Sequence of chain 1.A:
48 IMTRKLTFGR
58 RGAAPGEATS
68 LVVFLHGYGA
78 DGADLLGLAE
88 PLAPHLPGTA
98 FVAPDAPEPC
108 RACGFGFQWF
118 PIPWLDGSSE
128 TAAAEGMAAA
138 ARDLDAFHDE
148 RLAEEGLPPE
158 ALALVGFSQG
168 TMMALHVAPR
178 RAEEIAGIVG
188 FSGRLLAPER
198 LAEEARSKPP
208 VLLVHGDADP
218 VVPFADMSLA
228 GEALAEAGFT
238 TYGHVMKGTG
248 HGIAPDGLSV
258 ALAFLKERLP

Binding-site contacts:
Ligand atom S1 contacts residue CYS110 of chain 1.A at 4.2 Å.
Ligand atom C1 contacts residue CYS110 of chain 1.A at 3.8 Å (hydrophobic).
Ligand atom N1 contacts residue 3CM1 of chain 1.C at 4.0 Å.
Ligand atom O1 contacts residue TYR75 of chain 1.A at 3.1 Å.
Ligand atom C1 contacts residue PHE112 of chain 1.A at 4.2 Å (hydrophobic).
Ligand atom C3' contacts residue GLY76 of chain 1.A at 3.9 Å.
Ligand atom C1' contacts residue 3CM1 of chain 1.C at 4.5 Å.
Ligand atom C2 contacts residue CYS110 of chain 1.A at 3.9 Å (hydrophobic).
Ligand atom C4 contacts residue PHE112 of chain 1.A at 4.1 Å (hydrophobic).
Ligand atom O3 contacts residue 3CM1 of chain 1.C at 4.1 Å.
Ligand atom S1 contacts residue 3CM1 of chain 1.C at 4.3 Å.
Ligand atom O1 contacts residue CYS110 of chain 1.A at 4.0 Å.
Ligand atom C4 contacts residue TYR75 of chain 1.A at 3.0 Å (hydrophobic).
Ligand atom C4' contacts residue PHE112 of chain 1.A at 4.2 Å (hydrophobic).
Ligand atom O2 contacts residue CYS110 of chain 1.A at 4.0 Å.
Ligand atom O1 contacts residue 3CM1 of chain 1.C at 3.4 Å.
Ligand atom N1' contacts residue PHE112 of chain 1.A at 4.4 Å.
Ligand atom C4 contacts residue GLY76 of chain 1.A at 3.1 Å.
Ligand atom N1' contacts residue GLY76 of chain 1.A at 4.2 Å.
Ligand atom N1' contacts residue 3CM1 of chain 1.C at 4.5 Å.
Ligand atom S1 contacts residue TYR75 of chain 1.A at 4.3 Å.
Ligand atom O2 contacts residue LEU122 of chain 1.A at 4.3 Å.
Ligand atom N1 contacts residue PHE112 of chain 1.A at 4.2 Å.
Ligand atom N1 contacts residue GLY76 of chain 1.A at 4.1 Å.
Ligand atom C3' contacts residue TYR75 of chain 1.A at 3.8 Å (hydrophobic).
Ligand atom C4 contacts residue ALA77 of chain 1.A at 4.0 Å (hydrophobic).
Ligand atom C3 contacts residue PHE112 of chain 1.A at 3.4 Å (hydrophobic).
Ligand atom C3' contacts residue 3CM1 of chain 1.C at 3.8 Å.
Ligand atom C2 contacts residue GLY76 of chain 1.A at 4.2 Å.
Ligand atom C2 contacts residue TYR75 of chain 1.A at 3.8 Å (hydrophobic).
Ligand atom N1 contacts residue TYR75 of chain 1.A at 3.9 Å.
Ligand atom C4 contacts residue 3CM1 of chain 1.C at 4.3 Å.
Ligand atom C2 contacts residue 3CM1 of chain 1.C at 3.9 Å.
Ligand atom O1 contacts residue LEU122 of chain 1.A at 3.5 Å.
Ligand atom C2' contacts residue 3CM1 of chain 1.C at 4.0 Å.
Ligand atom S1 contacts residue LEU122 of chain 1.A at 4.4 Å.
Ligand atom C3' contacts residue ALA77 of chain 1.A at 4.2 Å (hydrophobic).

This protein binds this small molecule.
Small molecule (SMILES): O=S(=O)(O)CCN1CCN(CCS(=O)(=O)O)CC1